Sequence of chain 1.A:
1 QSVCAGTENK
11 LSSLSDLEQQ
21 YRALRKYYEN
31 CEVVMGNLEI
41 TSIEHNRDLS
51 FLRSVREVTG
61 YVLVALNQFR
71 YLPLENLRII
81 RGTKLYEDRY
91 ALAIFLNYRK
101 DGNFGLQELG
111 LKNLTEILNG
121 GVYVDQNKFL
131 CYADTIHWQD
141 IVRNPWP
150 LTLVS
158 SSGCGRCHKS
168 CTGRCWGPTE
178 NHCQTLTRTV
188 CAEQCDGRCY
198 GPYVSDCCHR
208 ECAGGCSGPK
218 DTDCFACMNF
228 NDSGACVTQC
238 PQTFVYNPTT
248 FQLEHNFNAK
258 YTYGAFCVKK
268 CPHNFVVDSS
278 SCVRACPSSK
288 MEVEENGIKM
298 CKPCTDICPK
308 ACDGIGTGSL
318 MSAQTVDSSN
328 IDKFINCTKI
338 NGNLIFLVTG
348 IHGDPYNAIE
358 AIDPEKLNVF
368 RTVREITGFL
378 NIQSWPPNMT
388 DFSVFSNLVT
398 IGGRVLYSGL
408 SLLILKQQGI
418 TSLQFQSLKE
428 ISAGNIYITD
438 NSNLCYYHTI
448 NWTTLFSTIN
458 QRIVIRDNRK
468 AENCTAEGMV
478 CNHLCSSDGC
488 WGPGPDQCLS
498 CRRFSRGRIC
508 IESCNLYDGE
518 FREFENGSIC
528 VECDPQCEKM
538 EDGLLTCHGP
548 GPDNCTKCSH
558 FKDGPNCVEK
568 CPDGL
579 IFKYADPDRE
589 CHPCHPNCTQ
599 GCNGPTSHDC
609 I

This small molecule binds to this protein.
Small molecule (SMILES): CC(=O)N[C@H]1[C@H](O[C@H]2[C@H](O)[C@@H](NC(C)=O)CO[C@@H]2CO)O[C@H](CO)[C@@H](O[C@@H]2O[C@H](CO)[C@@H](O)[C@H](O)[C@@H]2O)[C@@H]1O

Binding-site contacts:
Ligand atom C5 contacts residue ASN448 of chain 1.A at 3.7 Å.
Ligand atom C1 contacts residue THR451 of chain 1.A at 4.3 Å.
Ligand atom N2 contacts residue ASN448 of chain 1.A at 2.9 Å (h-bond).
Ligand atom C8 contacts residue SER484 of chain 1.A at 4.2 Å.
Ligand atom C5 contacts residue THR450 of chain 1.A at 3.7 Å.
Ligand atom O7 contacts residue ASP485 of chain 1.A at 3.4 Å (salt-bridge).
Ligand atom C6 contacts residue THR451 of chain 1.A at 4.2 Å.
Ligand atom O7 contacts residue SER484 of chain 1.A at 3.1 Å (h-bond).
Ligand atom C3 contacts residue ASN448 of chain 1.A at 3.8 Å.
Ligand atom C1 contacts residue ASP485 of chain 1.A at 4.2 Å.
Ligand atom C6 contacts residue THR450 of chain 1.A at 4.1 Å.
Ligand atom O7 contacts residue ASN448 of chain 1.A at 3.0 Å (h-bond).
Ligand atom C1 contacts residue ASN448 of chain 1.A at 1.5 Å.
Ligand atom O5 contacts residue ASN448 of chain 1.A at 2.3 Å (h-bond).
Ligand atom O6 contacts residue THR450 of chain 1.A at 3.4 Å (h-bond).
Ligand atom C1 contacts residue THR450 of chain 1.A at 3.7 Å.
Ligand atom C5 contacts residue THR451 of chain 1.A at 4.5 Å.
Ligand atom O5 contacts residue ASP485 of chain 1.A at 4.2 Å.
Ligand atom O6 contacts residue THR451 of chain 1.A at 3.5 Å.
Ligand atom C4 contacts residue ASN448 of chain 1.A at 4.3 Å.
Ligand atom C7 contacts residue ASN448 of chain 1.A at 3.3 Å.
Ligand atom O5 contacts residue THR450 of chain 1.A at 3.6 Å (h-bond).
Ligand atom O5 contacts residue THR451 of chain 1.A at 3.5 Å.
Ligand atom C2 contacts residue ASN448 of chain 1.A at 2.5 Å.
Ligand atom C7 contacts residue SER484 of chain 1.A at 3.9 Å.
Ligand atom C2 contacts residue ASP485 of chain 1.A at 4.4 Å.